Sequence of chain 1.A:
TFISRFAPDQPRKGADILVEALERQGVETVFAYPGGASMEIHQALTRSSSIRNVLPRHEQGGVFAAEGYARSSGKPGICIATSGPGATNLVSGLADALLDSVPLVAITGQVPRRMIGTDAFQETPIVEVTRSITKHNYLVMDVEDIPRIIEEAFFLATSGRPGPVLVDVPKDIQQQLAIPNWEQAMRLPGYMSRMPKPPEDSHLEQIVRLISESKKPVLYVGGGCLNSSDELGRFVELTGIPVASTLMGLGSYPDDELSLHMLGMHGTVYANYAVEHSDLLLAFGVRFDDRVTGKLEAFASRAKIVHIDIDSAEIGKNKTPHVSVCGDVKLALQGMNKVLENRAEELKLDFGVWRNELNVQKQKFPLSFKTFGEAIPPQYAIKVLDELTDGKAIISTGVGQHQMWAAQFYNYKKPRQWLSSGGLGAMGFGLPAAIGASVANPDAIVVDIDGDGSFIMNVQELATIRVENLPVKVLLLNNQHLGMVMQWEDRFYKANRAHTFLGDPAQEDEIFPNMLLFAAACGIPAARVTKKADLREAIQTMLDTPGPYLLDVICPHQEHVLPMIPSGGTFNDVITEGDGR

Binding-site contacts:
Ligand atom C09 contacts residue PHE121 of chain 4.A at 3.6 Å (hydrophobic).
Ligand atom C26 contacts residue LYS171 of chain 4.A at 3.8 Å.
Ligand atom C22 contacts residue MET266 of chain 1.A at 3.6 Å (hydrophobic).
Ligand atom O27 contacts residue GLY36 of chain 4.A at 3.3 Å.
Ligand atom C07 contacts residue MET115 of chain 4.A at 3.7 Å (hydrophobic).
Ligand atom O15 contacts residue SER568 of chain 1.A at 2.9 Å (h-bond).
Ligand atom N17 contacts residue TRP489 of chain 1.A at 3.2 Å.
Ligand atom C26 contacts residue TRP489 of chain 1.A at 3.4 Å (hydrophobic).
Ligand atom N03 contacts residue LYS171 of chain 4.A at 3.1 Å (salt-bridge).
Ligand atom O12 contacts residue PHE121 of chain 4.A at 3.6 Å.
Ligand atom C25 contacts residue TRP489 of chain 1.A at 3.7 Å (hydrophobic).
Ligand atom N24 contacts residue TRP489 of chain 1.A at 3.5 Å.
Ligand atom O20 contacts residue TRP489 of chain 1.A at 3.6 Å (h-bond).
Ligand atom C21 contacts residue PHE121 of chain 4.A at 3.7 Å (hydrophobic).
Ligand atom O16 contacts residue PRO112 of chain 4.A at 3.7 Å.
Ligand atom C07 contacts residue ARG292 of chain 1.A at 3.8 Å.
Ligand atom O01 contacts residue SER568 of chain 1.A at 3.2 Å (h-bond).
Ligand atom C23 contacts residue FAD1 of chain 1.C at 3.6 Å.
Ligand atom O27 contacts residue LYS171 of chain 4.A at 2.6 Å (salt-bridge).
Ligand atom C13 contacts residue GLN122 of chain 4.A at 3.6 Å.
Ligand atom C09 contacts residue VAL111 of chain 4.A at 3.6 Å (hydrophobic).
Ligand atom C21 contacts residue ARG292 of chain 1.A at 3.7 Å.
Ligand atom C06 contacts residue ARG292 of chain 1.A at 3.7 Å.
Ligand atom C02 contacts residue ARG292 of chain 1.A at 3.8 Å.
Ligand atom C08 contacts residue MET115 of chain 4.A at 3.6 Å (hydrophobic).
Ligand atom C25 contacts residue GLY36 of chain 4.A at 3.5 Å.
Ligand atom C19 contacts residue TRP489 of chain 1.A at 3.4 Å (hydrophobic).
Ligand atom C06 contacts residue SER568 of chain 1.A at 3.4 Å.
Ligand atom C23 contacts residue HIS267 of chain 1.A at 3.4 Å.
Ligand atom O16 contacts residue LYS171 of chain 4.A at 3.2 Å.
Ligand atom O01 contacts residue ARG292 of chain 1.A at 2.5 Å (salt-bridge).
Ligand atom C13 contacts residue ALA37 of chain 4.A at 3.5 Å (hydrophobic).
Ligand atom C13 contacts residue GLY36 of chain 4.A at 3.8 Å.
Ligand atom C07 contacts residue ASP291 of chain 1.A at 3.8 Å.
Ligand atom O27 contacts residue TRP489 of chain 1.A at 3.5 Å.
Ligand atom C02 contacts residue TRP489 of chain 1.A at 3.5 Å (hydrophobic).
Ligand atom O14 contacts residue LYS171 of chain 4.A at 3.6 Å.
Ligand atom N18 contacts residue ARG292 of chain 1.A at 3.0 Å (salt-bridge).
Ligand atom C23 contacts residue MET485 of chain 1.A at 3.7 Å (hydrophobic).
Ligand atom N18 contacts residue TRP489 of chain 1.A at 3.2 Å.

This protein binds this small molecule.
Small molecule (SMILES): CCCOc1nn(C(=O)NS(=O)(=O)c2ccccc2C(=O)OC)c(=O)n1C

Sequence of chain 4.A:
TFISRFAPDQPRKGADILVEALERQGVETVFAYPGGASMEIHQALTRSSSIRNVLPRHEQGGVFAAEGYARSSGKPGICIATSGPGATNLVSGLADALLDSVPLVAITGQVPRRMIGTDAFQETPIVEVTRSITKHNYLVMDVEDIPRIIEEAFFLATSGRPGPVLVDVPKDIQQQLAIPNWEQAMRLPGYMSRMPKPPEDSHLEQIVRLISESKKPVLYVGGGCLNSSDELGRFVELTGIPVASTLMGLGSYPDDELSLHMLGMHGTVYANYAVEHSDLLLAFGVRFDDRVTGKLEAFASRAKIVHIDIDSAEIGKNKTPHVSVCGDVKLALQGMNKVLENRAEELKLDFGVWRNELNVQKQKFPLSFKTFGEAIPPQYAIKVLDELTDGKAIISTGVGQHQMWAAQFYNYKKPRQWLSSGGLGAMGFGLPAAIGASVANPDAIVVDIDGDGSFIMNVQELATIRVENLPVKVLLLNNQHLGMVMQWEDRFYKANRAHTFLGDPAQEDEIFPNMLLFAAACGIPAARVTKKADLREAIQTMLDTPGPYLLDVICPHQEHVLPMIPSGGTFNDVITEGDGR